Sequence of chain 2.A:
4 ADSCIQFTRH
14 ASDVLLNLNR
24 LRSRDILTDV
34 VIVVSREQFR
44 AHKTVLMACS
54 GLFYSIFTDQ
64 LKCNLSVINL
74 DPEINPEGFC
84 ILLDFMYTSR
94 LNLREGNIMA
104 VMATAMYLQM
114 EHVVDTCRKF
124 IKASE

Sequence of chain 1.A:
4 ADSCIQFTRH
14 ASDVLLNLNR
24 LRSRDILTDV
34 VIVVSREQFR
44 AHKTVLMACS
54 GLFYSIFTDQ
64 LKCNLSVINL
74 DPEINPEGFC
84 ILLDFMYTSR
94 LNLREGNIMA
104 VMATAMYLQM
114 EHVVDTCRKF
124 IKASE

Binding-site contacts:
Ligand atom O contacts residue ILE8 of chain 1.A at 3.5 Å.
Ligand atom C contacts residue EDO1 of chain 1.J at 3.8 Å.
Ligand atom CZ3 contacts residue ILE8 of chain 1.A at 3.8 Å (hydrophobic).
Ligand atom CG contacts residue ARG93 of chain 2.A at 3.8 Å.
Ligand atom CE3 contacts residue GLN9 of chain 1.A at 3.5 Å.
Ligand atom O contacts residue THR11 of chain 1.A at 3.0 Å (h-bond).
Ligand atom C contacts residue GLN9 of chain 1.A at 3.6 Å.
Ligand atom CG2 contacts residue GLN9 of chain 1.A at 3.6 Å.
Ligand atom CD1 contacts residue THR119 of chain 2.A at 3.7 Å.
Ligand atom O contacts residue GLN9 of chain 1.A at 3.7 Å.
Ligand atom CG contacts residue CYS7 of chain 1.A at 3.8 Å (hydrophobic).
Ligand atom CG2 contacts residue THR11 of chain 1.A at 3.9 Å.
Ligand atom CH2 contacts residue PHE10 of chain 1.A at 3.8 Å (hydrophobic).
Ligand atom NE1 contacts residue PHE10 of chain 1.A at 3.4 Å.
Ligand atom CZ2 contacts residue THR119 of chain 2.A at 3.7 Å.
Ligand atom CB contacts residue ARG93 of chain 2.A at 3.6 Å.
Ligand atom C contacts residue PHE10 of chain 1.A at 3.6 Å (hydrophobic).
Ligand atom CE2 contacts residue THR119 of chain 2.A at 3.6 Å.
Ligand atom CE2 contacts residue PHE10 of chain 1.A at 3.5 Å (hydrophobic).
Ligand atom CZ3 contacts residue PHE10 of chain 1.A at 3.6 Å (hydrophobic).
Ligand atom CZ2 contacts residue HIS115 of chain 2.A at 3.8 Å.
Ligand atom CD1 contacts residue PHE10 of chain 1.A at 3.7 Å (hydrophobic).
Ligand atom CZ3 contacts residue PHE88 of chain 2.A at 3.8 Å (hydrophobic).
Ligand atom CA contacts residue GLN9 of chain 1.A at 3.4 Å.
Ligand atom CD2 contacts residue PHE10 of chain 1.A at 3.8 Å (hydrophobic).
Ligand atom CD1 contacts residue EDO1 of chain 1.J at 3.7 Å.
Ligand atom O contacts residue GLN9 of chain 1.A at 2.9 Å (h-bond).
Ligand atom CG1 contacts residue THR11 of chain 1.A at 3.7 Å.
Ligand atom O contacts residue PHE10 of chain 1.A at 3.4 Å.
Ligand atom CA contacts residue PHE10 of chain 1.A at 3.8 Å (hydrophobic).
Ligand atom O contacts residue EDO1 of chain 1.J at 3.7 Å.
Ligand atom CE3 contacts residue PHE10 of chain 1.A at 3.5 Å (hydrophobic).
Ligand atom N contacts residue GLN9 of chain 1.A at 2.9 Å (h-bond).
Ligand atom NE1 contacts residue HIS115 of chain 2.A at 3.6 Å (h-bond).
Ligand atom CH2 contacts residue LEU94 of chain 2.A at 3.9 Å (hydrophobic).
Ligand atom NE1 contacts residue THR119 of chain 2.A at 3.5 Å.
Ligand atom CH2 contacts residue PHE88 of chain 2.A at 3.4 Å (hydrophobic).
Ligand atom CZ3 contacts residue LEU94 of chain 2.A at 3.8 Å (hydrophobic).
Ligand atom CD contacts residue CYS7 of chain 1.A at 3.3 Å (hydrophobic).
Ligand atom CE3 contacts residue ILE8 of chain 1.A at 3.5 Å (hydrophobic).

The protein below binds the small molecule below.
Small molecule (SMILES): CC[C@H](C)[C@H](NC(=O)[C@@H](NC(=O)[C@H](CC1=c2ccccc2=NC1)NC(C)=O)C(C)C)C(=O)N1CCC[C@H]1C(N)=O